This protein binds this small molecule.
Small molecule (SMILES): CCn1c(=O)c(-c2ccc(-c3cncc(C)n3)cc2Cl)cc2cnc(NCCC3CCN(C)CC3)nc21

Sequence of chain 1.A:
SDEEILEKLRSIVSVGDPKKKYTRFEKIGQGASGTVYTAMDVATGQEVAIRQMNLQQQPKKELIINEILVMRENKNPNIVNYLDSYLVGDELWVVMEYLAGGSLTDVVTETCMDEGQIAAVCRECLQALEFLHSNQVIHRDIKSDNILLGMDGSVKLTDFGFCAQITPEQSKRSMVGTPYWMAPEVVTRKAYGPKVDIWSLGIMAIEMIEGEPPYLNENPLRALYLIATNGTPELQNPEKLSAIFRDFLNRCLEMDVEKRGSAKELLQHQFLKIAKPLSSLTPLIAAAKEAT

Binding-site contacts:
Ligand atom C11 contacts residue THR158 of chain 1.A at 3.5 Å.
Ligand atom C25 contacts residue ASP106 of chain 1.A at 3.5 Å.
Ligand atom C16 contacts residue GLU67 of chain 1.A at 3.5 Å.
Ligand atom C13 contacts residue DMS1 of chain 1.C at 3.4 Å.
Ligand atom C21 contacts residue LEU99 of chain 1.A at 3.3 Å (hydrophobic).
Ligand atom C20 contacts residue MET53 of chain 1.A at 3.7 Å (hydrophobic).
Ligand atom C16 contacts residue VAL94 of chain 1.A at 3.8 Å (hydrophobic).
Ligand atom N contacts residue ASP106 of chain 1.A at 3.1 Å (salt-bridge).
Ligand atom N05 contacts residue GLU67 of chain 1.A at 3.4 Å (salt-bridge).
Ligand atom C18 contacts residue ILE68 of chain 1.A at 3.7 Å (hydrophobic).
Ligand atom C10 contacts residue MET96 of chain 1.A at 3.8 Å (hydrophobic).
Ligand atom C14 contacts residue MET96 of chain 1.A at 3.5 Å (hydrophobic).
Ligand atom CL contacts residue VAL36 of chain 1.A at 3.6 Å.
Ligand atom N06 contacts residue DMS1 of chain 1.C at 3.5 Å.
Ligand atom C04 contacts residue LEU99 of chain 1.A at 3.6 Å (hydrophobic).
Ligand atom C16 contacts residue DMS1 of chain 1.C at 3.6 Å.
Ligand atom C04 contacts residue LEU148 of chain 1.A at 3.5 Å (hydrophobic).
Ligand atom C18 contacts residue GLU67 of chain 1.A at 3.4 Å.
Ligand atom CL contacts residue ARG51 of chain 1.A at 3.7 Å.
Ligand atom C14 contacts residue ARG51 of chain 1.A at 3.8 Å.
Ligand atom C15 contacts residue ARG51 of chain 1.A at 3.7 Å.
Ligand atom N05 contacts residue MET71 of chain 1.A at 3.6 Å.
Ligand atom N02 contacts residue LEU148 of chain 1.A at 3.8 Å.
Ligand atom O contacts residue ARG51 of chain 1.A at 2.9 Å (salt-bridge).
Ligand atom C04 contacts residue GLU97 of chain 1.A at 3.4 Å.
Ligand atom N01 contacts residue LEU99 of chain 1.A at 2.8 Å (h-bond).
Ligand atom C13 contacts residue MET96 of chain 1.A at 3.7 Å (hydrophobic).
Ligand atom N06 contacts residue GLU67 of chain 1.A at 3.8 Å.
Ligand atom C01 contacts residue LEU99 of chain 1.A at 3.6 Å (hydrophobic).
Ligand atom N01 contacts residue TYR98 of chain 1.A at 3.4 Å.
Ligand atom C19 contacts residue GLU67 of chain 1.A at 3.6 Å.
Ligand atom C03 contacts residue ALA49 of chain 1.A at 3.8 Å (hydrophobic).
Ligand atom C15 contacts residue MET96 of chain 1.A at 3.5 Å (hydrophobic).
Ligand atom C17 contacts residue GLU67 of chain 1.A at 3.4 Å.
Ligand atom C contacts residue ASP106 of chain 1.A at 3.1 Å.
Ligand atom C03 contacts residue LEU148 of chain 1.A at 3.5 Å (hydrophobic).
Ligand atom N02 contacts residue LEU99 of chain 1.A at 2.9 Å (h-bond).
Ligand atom N02 contacts residue TYR98 of chain 1.A at 3.8 Å.
Ligand atom C12 contacts residue DMS1 of chain 1.C at 3.3 Å.
Ligand atom C17 contacts residue MET96 of chain 1.A at 3.8 Å (hydrophobic).